Sequence of chain 34.E:
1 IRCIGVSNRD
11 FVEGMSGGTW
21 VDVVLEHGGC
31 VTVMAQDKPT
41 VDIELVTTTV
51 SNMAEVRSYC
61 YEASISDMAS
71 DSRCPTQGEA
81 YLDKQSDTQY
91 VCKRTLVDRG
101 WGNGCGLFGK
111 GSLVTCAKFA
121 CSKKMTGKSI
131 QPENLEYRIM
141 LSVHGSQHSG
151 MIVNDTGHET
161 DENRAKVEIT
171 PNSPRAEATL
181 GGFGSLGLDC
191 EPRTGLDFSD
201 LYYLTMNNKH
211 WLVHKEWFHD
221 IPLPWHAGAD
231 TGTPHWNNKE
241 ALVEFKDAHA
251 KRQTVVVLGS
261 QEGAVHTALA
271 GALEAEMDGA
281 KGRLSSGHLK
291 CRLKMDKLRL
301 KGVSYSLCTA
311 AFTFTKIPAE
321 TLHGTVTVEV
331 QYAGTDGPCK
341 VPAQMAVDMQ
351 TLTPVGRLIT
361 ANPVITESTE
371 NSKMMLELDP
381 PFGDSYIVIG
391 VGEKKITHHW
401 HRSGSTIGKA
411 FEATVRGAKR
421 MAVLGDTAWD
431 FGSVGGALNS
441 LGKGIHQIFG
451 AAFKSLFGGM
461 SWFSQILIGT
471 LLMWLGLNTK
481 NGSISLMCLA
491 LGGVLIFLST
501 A

A small-molecule ligand and the protein it binds are described below.
Small molecule (SMILES): CC(=O)N[C@H]1[C@H](O[C@H]2[C@H](O)[C@@H](NC(C)=O)CO[C@@H]2CO)O[C@H](CO)[C@@H](O)[C@@H]1O

Binding-site contacts:
Ligand atom C7 contacts residue ASN154 of chain 34.E at 3.3 Å.
Ligand atom C8 contacts residue ASN154 of chain 34.E at 3.6 Å.
Ligand atom C1 contacts residue THR156 of chain 34.E at 3.6 Å.
Ligand atom C6 contacts residue MET151 of chain 34.E at 4.5 Å (hydrophobic).
Ligand atom O6 contacts residue MET151 of chain 34.E at 3.4 Å.
Ligand atom C8 contacts residue THR156 of chain 34.E at 4.0 Å.
Ligand atom O5 contacts residue ASN154 of chain 34.E at 4.0 Å.
Ligand atom N2 contacts residue ASN154 of chain 34.E at 3.8 Å.
Ligand atom C7 contacts residue THR156 of chain 34.E at 3.9 Å.
Ligand atom N2 contacts residue THR156 of chain 34.E at 3.6 Å (h-bond).
Ligand atom O7 contacts residue ASN154 of chain 34.E at 2.6 Å (h-bond).
Ligand atom C2 contacts residue THR156 of chain 34.E at 4.2 Å.
Ligand atom C1 contacts residue ASN154 of chain 34.E at 3.4 Å.
Ligand atom C2 contacts residue ASN154 of chain 34.E at 3.5 Å.